Binding-site contacts:
Ligand atom C3 contacts residue ASN1061 of chain 1.B at 3.8 Å.
Ligand atom O7 contacts residue ASN1061 of chain 1.B at 3.8 Å.
Ligand atom O6 contacts residue THR1063 of chain 1.B at 3.6 Å.
Ligand atom C4 contacts residue ASN1061 of chain 1.B at 4.3 Å.
Ligand atom C7 contacts residue ASN1061 of chain 1.B at 3.5 Å.
Ligand atom N2 contacts residue ASN1061 of chain 1.B at 2.9 Å (h-bond).
Ligand atom O5 contacts residue ASN1061 of chain 1.B at 2.5 Å (h-bond).
Ligand atom C5 contacts residue ASN1061 of chain 1.B at 3.7 Å.
Ligand atom C2 contacts residue ASN1061 of chain 1.B at 2.5 Å.
Ligand atom C6 contacts residue THR1063 of chain 1.B at 3.8 Å.
Ligand atom C1 contacts residue ASN1061 of chain 1.B at 1.5 Å.

The protein below binds the small molecule below.
Small molecule (SMILES): CC(=O)N[C@@H]1[C@@H](O)[C@H](O)[C@@H](CO)O[C@H]1O

Sequence of chain 1.B:
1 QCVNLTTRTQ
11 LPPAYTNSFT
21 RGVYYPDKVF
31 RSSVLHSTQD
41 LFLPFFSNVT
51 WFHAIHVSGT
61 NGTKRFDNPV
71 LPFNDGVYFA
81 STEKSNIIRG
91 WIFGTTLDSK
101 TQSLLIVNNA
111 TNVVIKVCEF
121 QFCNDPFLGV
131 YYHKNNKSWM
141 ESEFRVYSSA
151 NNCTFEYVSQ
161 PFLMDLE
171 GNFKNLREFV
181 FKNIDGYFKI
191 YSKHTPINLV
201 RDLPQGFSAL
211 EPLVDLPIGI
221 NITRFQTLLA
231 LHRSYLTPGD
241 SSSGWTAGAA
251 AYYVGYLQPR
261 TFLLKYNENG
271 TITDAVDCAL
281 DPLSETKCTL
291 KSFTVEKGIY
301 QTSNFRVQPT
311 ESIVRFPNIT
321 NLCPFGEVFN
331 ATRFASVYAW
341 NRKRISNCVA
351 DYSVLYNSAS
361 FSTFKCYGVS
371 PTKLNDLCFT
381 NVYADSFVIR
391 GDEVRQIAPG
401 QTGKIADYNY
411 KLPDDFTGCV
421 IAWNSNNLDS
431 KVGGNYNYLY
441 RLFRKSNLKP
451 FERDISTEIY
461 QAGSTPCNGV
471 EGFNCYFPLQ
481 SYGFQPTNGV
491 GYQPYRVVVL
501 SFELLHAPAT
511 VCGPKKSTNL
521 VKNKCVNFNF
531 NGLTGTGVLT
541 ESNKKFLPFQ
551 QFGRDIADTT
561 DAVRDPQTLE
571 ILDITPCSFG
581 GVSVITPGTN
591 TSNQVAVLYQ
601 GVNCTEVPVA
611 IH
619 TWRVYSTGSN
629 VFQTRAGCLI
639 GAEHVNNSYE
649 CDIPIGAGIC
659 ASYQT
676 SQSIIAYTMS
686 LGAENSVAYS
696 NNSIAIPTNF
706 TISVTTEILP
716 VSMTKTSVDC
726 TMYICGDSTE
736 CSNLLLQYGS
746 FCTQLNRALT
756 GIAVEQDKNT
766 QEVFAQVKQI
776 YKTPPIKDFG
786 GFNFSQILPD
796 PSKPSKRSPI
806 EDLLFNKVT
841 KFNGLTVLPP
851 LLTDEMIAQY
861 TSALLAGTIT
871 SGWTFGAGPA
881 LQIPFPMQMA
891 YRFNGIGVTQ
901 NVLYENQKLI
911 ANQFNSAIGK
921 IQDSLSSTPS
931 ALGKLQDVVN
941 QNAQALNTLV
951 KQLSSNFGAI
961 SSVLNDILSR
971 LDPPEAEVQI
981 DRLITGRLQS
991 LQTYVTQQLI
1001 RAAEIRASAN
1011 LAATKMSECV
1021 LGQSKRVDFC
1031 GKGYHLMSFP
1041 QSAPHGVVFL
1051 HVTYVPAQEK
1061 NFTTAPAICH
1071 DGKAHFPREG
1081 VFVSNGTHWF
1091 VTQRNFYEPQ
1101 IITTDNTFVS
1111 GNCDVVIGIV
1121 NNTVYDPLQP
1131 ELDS